Sequence of chain 1.D:
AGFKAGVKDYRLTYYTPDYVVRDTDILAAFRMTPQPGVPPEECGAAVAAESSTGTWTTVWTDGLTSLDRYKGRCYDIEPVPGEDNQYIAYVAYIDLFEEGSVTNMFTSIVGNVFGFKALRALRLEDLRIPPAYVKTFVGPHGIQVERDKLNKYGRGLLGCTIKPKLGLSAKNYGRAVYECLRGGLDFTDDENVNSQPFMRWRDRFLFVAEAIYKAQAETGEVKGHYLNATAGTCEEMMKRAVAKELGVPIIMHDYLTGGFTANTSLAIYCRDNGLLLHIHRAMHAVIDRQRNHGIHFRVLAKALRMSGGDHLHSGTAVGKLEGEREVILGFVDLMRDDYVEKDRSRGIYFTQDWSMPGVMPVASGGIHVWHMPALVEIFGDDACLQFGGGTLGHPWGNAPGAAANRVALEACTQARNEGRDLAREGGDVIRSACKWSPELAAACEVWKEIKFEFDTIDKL

Binding-site contacts:
Ligand atom O5P contacts residue HIS327 of chain 1.D at 2.7 Å (h-bond).
Ligand atom O7 contacts residue MG1 of chain 1.KA at 2.2 Å.
Ligand atom O1P contacts residue THR65 of chain 1.C at 2.6 Å (h-bond).
Ligand atom C3 contacts residue KCX201 of chain 1.D at 3.1 Å.
Ligand atom O3 contacts residue GLU204 of chain 1.D at 2.9 Å (salt-bridge).
Ligand atom O2 contacts residue LYS175 of chain 1.D at 2.9 Å (salt-bridge).
Ligand atom O7 contacts residue GLU204 of chain 1.D at 3.2 Å (salt-bridge).
Ligand atom C3 contacts residue MG1 of chain 1.KA at 3.0 Å.
Ligand atom O7 contacts residue LYS175 of chain 1.D at 3.3 Å (salt-bridge).
Ligand atom O2P contacts residue GLY381 of chain 1.D at 2.8 Å (h-bond).
Ligand atom O7 contacts residue ASN123 of chain 1.C at 3.0 Å (h-bond).
Ligand atom O4 contacts residue SER379 of chain 1.D at 2.7 Å (h-bond).
Ligand atom P1 contacts residue THR65 of chain 1.C at 3.4 Å.
Ligand atom O4P contacts residue ARG295 of chain 1.D at 2.9 Å (salt-bridge).
Ligand atom O1P contacts residue LYS175 of chain 1.D at 3.3 Å.
Ligand atom C1 contacts residue SER379 of chain 1.D at 3.5 Å.
Ligand atom O1 contacts residue LYS175 of chain 1.D at 3.2 Å (salt-bridge).
Ligand atom O3 contacts residue HIS294 of chain 1.D at 2.9 Å (h-bond).
Ligand atom C2 contacts residue MG1 of chain 1.KA at 2.8 Å.
Ligand atom O4 contacts residue GLY380 of chain 1.D at 3.2 Å (h-bond).
Ligand atom O3 contacts residue KCX201 of chain 1.D at 2.5 Å (h-bond).
Ligand atom O2 contacts residue THR173 of chain 1.D at 2.8 Å (h-bond).
Ligand atom O3P contacts residue GLY403 of chain 1.D at 2.9 Å (h-bond).
Ligand atom O7 contacts residue ASP203 of chain 1.D at 3.1 Å (salt-bridge).
Ligand atom O2P contacts residue LYS334 of chain 1.D at 3.0 Å (salt-bridge).
Ligand atom O1P contacts residue GLY404 of chain 1.D at 2.7 Å (h-bond).
Ligand atom O2 contacts residue KCX201 of chain 1.D at 3.2 Å (h-bond).
Ligand atom O6 contacts residue LYS334 of chain 1.D at 2.9 Å (salt-bridge).
Ligand atom O2P contacts residue TRP66 of chain 1.C at 3.2 Å.
Ligand atom O2P contacts residue GLY380 of chain 1.D at 3.3 Å.
Ligand atom O7 contacts residue LYS177 of chain 1.D at 2.8 Å (salt-bridge).
Ligand atom O5 contacts residue LEU335 of chain 1.D at 3.3 Å.
Ligand atom O6P contacts residue ARG295 of chain 1.D at 3.0 Å (salt-bridge).
Ligand atom O2 contacts residue MG1 of chain 1.KA at 2.3 Å.
Ligand atom C contacts residue MG1 of chain 1.KA at 2.9 Å.
Ligand atom O6 contacts residue GLU60 of chain 1.C at 3.5 Å (salt-bridge).
Ligand atom O2 contacts residue ASP203 of chain 1.D at 3.4 Å (salt-bridge).
Ligand atom C contacts residue LYS175 of chain 1.D at 3.4 Å.
Ligand atom O2P contacts residue THR65 of chain 1.C at 3.4 Å (h-bond).
Ligand atom O3 contacts residue MG1 of chain 1.KA at 2.1 Å.

Sequence of chain 1.C:
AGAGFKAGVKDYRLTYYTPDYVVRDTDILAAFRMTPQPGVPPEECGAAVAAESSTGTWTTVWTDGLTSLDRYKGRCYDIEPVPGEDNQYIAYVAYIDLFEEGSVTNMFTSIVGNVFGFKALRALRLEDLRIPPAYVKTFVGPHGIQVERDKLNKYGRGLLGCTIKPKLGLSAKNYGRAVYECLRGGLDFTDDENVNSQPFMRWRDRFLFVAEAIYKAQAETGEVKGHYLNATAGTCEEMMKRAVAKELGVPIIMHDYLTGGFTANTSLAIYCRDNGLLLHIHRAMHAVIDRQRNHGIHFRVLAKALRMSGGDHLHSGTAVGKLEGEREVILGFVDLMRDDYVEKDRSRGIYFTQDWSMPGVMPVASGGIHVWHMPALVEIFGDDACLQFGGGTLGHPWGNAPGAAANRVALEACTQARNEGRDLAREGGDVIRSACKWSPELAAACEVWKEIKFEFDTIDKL

This protein binds this small molecule.
Small molecule (SMILES): O=C(O)[C@@](O)(COP(=O)(O)O)[C@H](O)[C@H](O)COP(=O)(O)O